Sequence of chain 1.C:
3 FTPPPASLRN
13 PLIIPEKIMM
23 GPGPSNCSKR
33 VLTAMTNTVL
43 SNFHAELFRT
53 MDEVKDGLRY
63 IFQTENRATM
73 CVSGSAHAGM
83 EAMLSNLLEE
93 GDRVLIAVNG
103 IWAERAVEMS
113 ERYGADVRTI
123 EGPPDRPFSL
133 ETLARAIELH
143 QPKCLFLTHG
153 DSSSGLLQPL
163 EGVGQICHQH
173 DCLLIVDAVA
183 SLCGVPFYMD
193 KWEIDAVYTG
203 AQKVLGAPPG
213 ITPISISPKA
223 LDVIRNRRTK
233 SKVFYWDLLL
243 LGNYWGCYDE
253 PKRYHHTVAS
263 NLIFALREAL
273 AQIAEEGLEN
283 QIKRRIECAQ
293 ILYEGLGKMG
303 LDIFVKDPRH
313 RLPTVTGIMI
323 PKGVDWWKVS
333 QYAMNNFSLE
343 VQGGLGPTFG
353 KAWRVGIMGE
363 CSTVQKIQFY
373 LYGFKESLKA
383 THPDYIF

A protein and the small-molecule ligand that binds it are described below.
Small molecule (SMILES): Nc1ccccc1C(=O)CCC(=O)O

Binding-site contacts:
Ligand atom OXT contacts residue PLP1 of chain 1.F at 4.2 Å.
Ligand atom C contacts residue LEU347 of chain 1.B at 4.0 Å (hydrophobic).
Ligand atom N1 contacts residue SER43 of chain 1.C at 3.0 Å (h-bond).
Ligand atom CD2 contacts residue ASN44 of chain 1.C at 3.6 Å.
Ligand atom N1 contacts residue GLN344 of chain 1.B at 3.7 Å.
Ligand atom O contacts residue LEU347 of chain 1.B at 3.9 Å.
Ligand atom CE1 contacts residue PHE45 of chain 1.C at 3.7 Å (hydrophobic).
Ligand atom OXT contacts residue TRP104 of chain 1.B at 4.2 Å.
Ligand atom CA contacts residue PLP1 of chain 1.F at 3.2 Å.
Ligand atom CD2 contacts residue TYR256 of chain 1.C at 4.1 Å (hydrophobic).
Ligand atom CE1 contacts residue GLN344 of chain 1.B at 3.9 Å.
Ligand atom OXT contacts residue ARG356 of chain 1.B at 2.5 Å (salt-bridge).
Ligand atom CB contacts residue TYR256 of chain 1.C at 3.6 Å (hydrophobic).
Ligand atom C1 contacts residue ASN44 of chain 1.C at 3.6 Å.
Ligand atom OXT contacts residue LEU347 of chain 1.B at 4.1 Å.
Ligand atom O2 contacts residue THR259 of chain 1.C at 3.6 Å.
Ligand atom C1 contacts residue THR259 of chain 1.C at 4.2 Å.
Ligand atom C contacts residue ARG356 of chain 1.B at 3.3 Å.
Ligand atom CG contacts residue ASN44 of chain 1.C at 3.4 Å.
Ligand atom C contacts residue PRO24 of chain 1.B at 4.1 Å (hydrophobic).
Ligand atom OXT contacts residue PRO24 of chain 1.B at 3.5 Å.
Ligand atom O2 contacts residue ASN44 of chain 1.C at 3.5 Å (h-bond).
Ligand atom CB contacts residue PLP1 of chain 1.F at 4.1 Å.
Ligand atom CD1 contacts residue GLN344 of chain 1.B at 3.3 Å.
Ligand atom CB contacts residue TRP104 of chain 1.B at 4.0 Å (hydrophobic).
Ligand atom OXT contacts residue SER154 of chain 1.B at 3.3 Å (h-bond).
Ligand atom O2 contacts residue GLY25 of chain 1.B at 3.5 Å (h-bond).
Ligand atom CD1 contacts residue PHE45 of chain 1.C at 3.8 Å (hydrophobic).
Ligand atom N1 contacts residue GLY25 of chain 1.B at 3.8 Å.
Ligand atom CG contacts residue SER43 of chain 1.C at 3.9 Å.
Ligand atom CE2 contacts residue TYR256 of chain 1.C at 3.7 Å (hydrophobic).
Ligand atom N1 contacts residue ASN44 of chain 1.C at 3.2 Å (h-bond).
Ligand atom CA contacts residue LYS205 of chain 1.B at 3.5 Å.
Ligand atom CZ contacts residue TYR256 of chain 1.C at 3.8 Å (hydrophobic).
Ligand atom CG contacts residue GLN344 of chain 1.B at 3.5 Å.
Ligand atom CD1 contacts residue ASN44 of chain 1.C at 3.9 Å.
Ligand atom CD1 contacts residue SER43 of chain 1.C at 3.8 Å.
Ligand atom C1 contacts residue TYR256 of chain 1.C at 4.0 Å (hydrophobic).
Ligand atom CA contacts residue TRP104 of chain 1.B at 4.0 Å (hydrophobic).
Ligand atom O contacts residue ARG356 of chain 1.B at 2.8 Å (salt-bridge).

Sequence of chain 1.B:
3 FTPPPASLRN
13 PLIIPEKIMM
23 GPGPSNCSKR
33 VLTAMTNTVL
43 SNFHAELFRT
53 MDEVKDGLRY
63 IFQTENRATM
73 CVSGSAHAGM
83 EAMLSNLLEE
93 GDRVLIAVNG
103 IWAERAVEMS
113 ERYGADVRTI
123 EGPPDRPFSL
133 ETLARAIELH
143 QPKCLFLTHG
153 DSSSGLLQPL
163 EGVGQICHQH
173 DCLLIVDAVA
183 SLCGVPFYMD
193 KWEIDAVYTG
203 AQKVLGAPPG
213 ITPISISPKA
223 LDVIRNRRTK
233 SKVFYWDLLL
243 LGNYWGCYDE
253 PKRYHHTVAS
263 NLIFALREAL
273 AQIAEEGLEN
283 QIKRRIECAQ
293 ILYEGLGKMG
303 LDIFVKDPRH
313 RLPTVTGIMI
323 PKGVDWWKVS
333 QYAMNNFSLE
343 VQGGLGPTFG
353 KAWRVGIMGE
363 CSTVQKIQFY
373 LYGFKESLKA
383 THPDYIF